Binding-site contacts:
Ligand atom O4 contacts residue LYS110 of chain 1.A at 3.3 Å.
Ligand atom P contacts residue ARG35 of chain 1.A at 3.2 Å.
Ligand atom O2 contacts residue LYS110 of chain 1.A at 3.1 Å.
Ligand atom O4' contacts residue LEU27 of chain 1.A at 3.4 Å.
Ligand atom O4 contacts residue ASN107 of chain 1.A at 2.8 Å (h-bond).
Ligand atom OP1 contacts residue ARG111 of chain 1.A at 3.4 Å.
Ligand atom C6 contacts residue VAL23 of chain 1.A at 3.4 Å (hydrophobic).
Ligand atom O4 contacts residue GLY105 of chain 1.A at 3.1 Å (h-bond).
Ligand atom N3 contacts residue LEU34 of chain 1.A at 3.1 Å.
Ligand atom O2' contacts residue ARG35 of chain 1.A at 3.0 Å (salt-bridge).
Ligand atom O2 contacts residue PRO29 of chain 1.A at 3.4 Å (h-bond).
Ligand atom OP1 contacts residue ARG30 of chain 1.A at 2.7 Å (salt-bridge).
Ligand atom N3 contacts residue GLN113 of chain 1.A at 3.0 Å (h-bond).
Ligand atom OP2 contacts residue LYS44 of chain 1.A at 3.2 Å.
Ligand atom O2 contacts residue LYS110 of chain 1.A at 2.8 Å (salt-bridge).
Ligand atom O2 contacts residue GLY28 of chain 1.A at 3.2 Å.
Ligand atom O3' contacts residue ARG35 of chain 1.A at 2.3 Å (salt-bridge).
Ligand atom OP2 contacts residue ARG111 of chain 1.A at 3.0 Å (salt-bridge).
Ligand atom N3 contacts residue GLU104 of chain 1.A at 3.4 Å (salt-bridge).
Ligand atom N6 contacts residue ARG125 of chain 1.A at 3.0 Å (salt-bridge).
Ligand atom O2 contacts residue GLN113 of chain 1.A at 3.4 Å.
Ligand atom N6 contacts residue ILE47 of chain 1.A at 3.2 Å (h-bond).
Ligand atom O2' contacts residue GLY28 of chain 1.A at 3.1 Å (h-bond).
Ligand atom C3' contacts residue ARG35 of chain 1.A at 3.4 Å.
Ligand atom C4 contacts residue GLY105 of chain 1.A at 3.3 Å.
Ligand atom O4 contacts residue GLN106 of chain 1.A at 3.4 Å (h-bond).
Ligand atom OP1 contacts residue ARG35 of chain 1.A at 3.0 Å (salt-bridge).
Ligand atom C2 contacts residue GLY24 of chain 1.A at 3.2 Å.
Ligand atom O2 contacts residue ARG48 of chain 1.A at 2.9 Å (salt-bridge).
Ligand atom O4 contacts residue LEU25 of chain 1.A at 3.4 Å.
Ligand atom N3 contacts residue ARG48 of chain 1.A at 3.3 Å (salt-bridge).
Ligand atom O3' contacts residue LYS44 of chain 1.A at 3.4 Å (salt-bridge).
Ligand atom O5' contacts residue SO41 of chain 1.L at 3.4 Å (h-bond).
Ligand atom N1 contacts residue ILE47 of chain 1.A at 3.0 Å (h-bond).
Ligand atom N3 contacts residue GLY24 of chain 1.A at 3.2 Å (h-bond).
Ligand atom O5' contacts residue ARG111 of chain 1.A at 3.2 Å.
Ligand atom O2' contacts residue LEU114 of chain 1.A at 3.4 Å (h-bond).
Ligand atom C5 contacts residue GLY105 of chain 1.A at 3.2 Å.
Ligand atom N7 contacts residue THR123 of chain 1.A at 3.4 Å (h-bond).
Ligand atom O4 contacts residue GLU104 of chain 1.A at 3.3 Å.

Sequence of chain 1.E:
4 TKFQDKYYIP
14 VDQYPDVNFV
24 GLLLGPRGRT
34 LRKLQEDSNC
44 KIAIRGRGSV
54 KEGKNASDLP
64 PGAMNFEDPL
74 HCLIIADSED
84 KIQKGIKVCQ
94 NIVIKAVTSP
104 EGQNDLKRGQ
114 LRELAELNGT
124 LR

Sequence of chain 1.A:
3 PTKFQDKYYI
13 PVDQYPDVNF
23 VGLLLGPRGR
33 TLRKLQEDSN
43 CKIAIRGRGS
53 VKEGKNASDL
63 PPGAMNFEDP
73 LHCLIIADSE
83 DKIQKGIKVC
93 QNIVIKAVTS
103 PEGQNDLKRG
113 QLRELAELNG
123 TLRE

A small-molecule ligand and the protein it binds are described below.
Small molecule (SMILES): Nc1ccn([C@@H]2O[C@H](CO[P](=O)(O)O[C@H]3[C@@H](O)[C@H](n4cnc5c(N)ncnc54)O[C@@H]3CO[P](=O)(O)O[C@H]3[C@@H](O)[C@H](n4cnc5c(N)ncnc54)O[C@@H]3CO[P](=O)(O)O[C@H]3[C@@H](O)[C@H](n4ccc(=O)[nH]c4=O)O[C@@H]3CO[P](=O)(O)O[C@H]3[C@@H](O)[C@H](n4ccc(N)nc4=O)O[C@@H]3CO[P](=O)(O)O[C@H]3[C@@H](O)[C@H](n4cnc5c(N)ncnc54)O[C@@H]3CO[P](=O)(O)O[C@H]3[C@@H](O)[C@H](n4ccc(=O)[nH]c4=O)O[C@@H]3COP(=O)(O)O)[C@@H](OP(=O)(O)O)[C@H]2O)c(=O)n1